Sequence of chain 1.B:
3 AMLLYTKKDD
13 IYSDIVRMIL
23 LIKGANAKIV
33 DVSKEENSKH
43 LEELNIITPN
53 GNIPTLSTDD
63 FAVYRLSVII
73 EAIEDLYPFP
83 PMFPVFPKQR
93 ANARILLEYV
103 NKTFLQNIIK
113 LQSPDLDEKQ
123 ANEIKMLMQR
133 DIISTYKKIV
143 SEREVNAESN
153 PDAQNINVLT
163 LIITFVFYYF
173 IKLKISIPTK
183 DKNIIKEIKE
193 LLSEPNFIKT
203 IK

Binding-site contacts:
Ligand atom CD contacts residue TYR14 of chain 1.B at 3.9 Å (hydrophobic).
Ligand atom O contacts residue LEU68 of chain 1.B at 3.1 Å (h-bond).
Ligand atom C contacts residue ASN103 of chain 1.B at 4.2 Å.
Ligand atom CB contacts residue LEU68 of chain 1.B at 4.2 Å (hydrophobic).
Ligand atom C contacts residue TYR14 of chain 1.B at 4.2 Å (hydrophobic).
Ligand atom OXT contacts residue GLN108 of chain 1.B at 3.7 Å.
Ligand atom OXT contacts residue ASN103 of chain 1.B at 3.4 Å (h-bond).
Ligand atom N contacts residue TYR14 of chain 1.B at 4.4 Å.
Ligand atom O contacts residue TYR14 of chain 1.B at 4.2 Å.
Ligand atom CA contacts residue ARG67 of chain 1.B at 4.4 Å.
Ligand atom CB contacts residue ARG67 of chain 1.B at 4.4 Å.
Ligand atom O contacts residue ASN103 of chain 1.B at 4.2 Å.
Ligand atom C contacts residue LEU68 of chain 1.B at 4.1 Å (hydrophobic).
Ligand atom CG contacts residue TYR14 of chain 1.B at 4.0 Å (hydrophobic).
Ligand atom CG contacts residue ILE55 of chain 1.B at 3.6 Å (hydrophobic).
Ligand atom CB contacts residue TYR14 of chain 1.B at 4.0 Å (hydrophobic).
Ligand atom O contacts residue ARG67 of chain 1.B at 3.9 Å.
Ligand atom OXT contacts residue TYR14 of chain 1.B at 3.7 Å.
Ligand atom CB contacts residue TYR66 of chain 1.B at 4.0 Å (hydrophobic).

A small-molecule ligand and the protein it binds are described below.
Small molecule (SMILES): O=C(O)[C@@H]1CCCN1